Sequence of chain 1.C:
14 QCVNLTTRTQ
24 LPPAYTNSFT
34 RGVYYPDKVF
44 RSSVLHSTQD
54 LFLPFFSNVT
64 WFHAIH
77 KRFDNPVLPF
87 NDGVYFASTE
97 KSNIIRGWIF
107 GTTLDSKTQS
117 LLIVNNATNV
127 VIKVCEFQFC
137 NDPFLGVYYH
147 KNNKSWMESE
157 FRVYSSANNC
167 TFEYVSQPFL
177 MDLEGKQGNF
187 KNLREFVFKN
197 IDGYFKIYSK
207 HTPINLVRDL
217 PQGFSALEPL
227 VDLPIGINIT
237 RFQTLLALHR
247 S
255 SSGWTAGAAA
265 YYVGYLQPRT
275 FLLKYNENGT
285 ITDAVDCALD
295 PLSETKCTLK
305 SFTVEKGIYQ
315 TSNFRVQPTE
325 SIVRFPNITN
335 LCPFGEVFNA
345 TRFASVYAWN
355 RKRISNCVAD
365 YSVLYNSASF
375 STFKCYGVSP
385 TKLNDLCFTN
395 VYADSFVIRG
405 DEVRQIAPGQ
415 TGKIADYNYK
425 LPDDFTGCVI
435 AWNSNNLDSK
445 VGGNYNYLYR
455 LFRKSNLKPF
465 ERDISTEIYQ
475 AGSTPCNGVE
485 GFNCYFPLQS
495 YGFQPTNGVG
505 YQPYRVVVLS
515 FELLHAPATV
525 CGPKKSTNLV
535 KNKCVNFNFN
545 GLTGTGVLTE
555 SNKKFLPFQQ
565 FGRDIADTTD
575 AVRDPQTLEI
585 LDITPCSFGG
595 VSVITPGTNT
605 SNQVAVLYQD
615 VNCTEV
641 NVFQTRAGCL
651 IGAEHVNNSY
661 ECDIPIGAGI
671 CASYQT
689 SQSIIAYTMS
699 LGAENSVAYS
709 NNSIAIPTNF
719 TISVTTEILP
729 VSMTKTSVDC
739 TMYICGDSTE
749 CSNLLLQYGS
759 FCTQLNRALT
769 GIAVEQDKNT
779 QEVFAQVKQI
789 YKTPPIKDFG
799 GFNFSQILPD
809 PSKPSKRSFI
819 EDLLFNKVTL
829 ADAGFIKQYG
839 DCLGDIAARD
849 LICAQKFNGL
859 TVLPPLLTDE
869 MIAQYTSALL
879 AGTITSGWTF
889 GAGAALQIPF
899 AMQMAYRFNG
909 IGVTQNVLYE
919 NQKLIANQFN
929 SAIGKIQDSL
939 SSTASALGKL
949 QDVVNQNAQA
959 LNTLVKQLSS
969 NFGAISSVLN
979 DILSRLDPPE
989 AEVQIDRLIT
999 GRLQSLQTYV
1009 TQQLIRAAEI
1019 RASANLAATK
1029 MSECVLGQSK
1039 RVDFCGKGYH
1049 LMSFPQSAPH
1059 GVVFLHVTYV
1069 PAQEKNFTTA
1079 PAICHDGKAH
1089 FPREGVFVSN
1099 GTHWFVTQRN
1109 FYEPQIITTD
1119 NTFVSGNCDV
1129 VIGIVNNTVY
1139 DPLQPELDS

The protein below binds the small molecule below.
Small molecule (SMILES): CC(=O)N[C@H]1[C@H](O[C@H]2[C@H](O)[C@@H](NC(C)=O)CO[C@@H]2CO)O[C@H](CO)[C@@H](O)[C@@H]1O

Binding-site contacts:
Ligand atom C5 contacts residue ASN17 of chain 1.C at 3.6 Å.
Ligand atom C6 contacts residue ASN137 of chain 1.C at 3.4 Å.
Ligand atom C1 contacts residue ASN137 of chain 1.C at 4.2 Å.
Ligand atom C2 contacts residue ASN17 of chain 1.C at 2.5 Å.
Ligand atom O6 contacts residue CYS15 of chain 1.C at 3.1 Å (h-bond).
Ligand atom C5 contacts residue ASN137 of chain 1.C at 3.2 Å.
Ligand atom C6 contacts residue CYS15 of chain 1.C at 4.2 Å (hydrophobic).
Ligand atom N2 contacts residue ASN17 of chain 1.C at 2.9 Å (h-bond).
Ligand atom C7 contacts residue CYS15 of chain 1.C at 3.4 Å (hydrophobic).
Ligand atom C8 contacts residue ASN17 of chain 1.C at 4.3 Å.
Ligand atom O5 contacts residue ASN137 of chain 1.C at 3.6 Å (h-bond).
Ligand atom O7 contacts residue CYS15 of chain 1.C at 2.9 Å (h-bond).
Ligand atom C8 contacts residue VAL16 of chain 1.C at 4.4 Å (hydrophobic).
Ligand atom C7 contacts residue ASN17 of chain 1.C at 3.2 Å.
Ligand atom O7 contacts residue ASN17 of chain 1.C at 3.0 Å (h-bond).
Ligand atom C8 contacts residue CYS15 of chain 1.C at 3.4 Å (hydrophobic).
Ligand atom O5 contacts residue ASN17 of chain 1.C at 2.4 Å (h-bond).
Ligand atom C3 contacts residue ASN17 of chain 1.C at 3.8 Å.
Ligand atom O6 contacts residue ASN137 of chain 1.C at 2.6 Å (h-bond).
Ligand atom C1 contacts residue ASN17 of chain 1.C at 1.4 Å.
Ligand atom C4 contacts residue ASN17 of chain 1.C at 4.2 Å.